Sequence of chain 1.A:
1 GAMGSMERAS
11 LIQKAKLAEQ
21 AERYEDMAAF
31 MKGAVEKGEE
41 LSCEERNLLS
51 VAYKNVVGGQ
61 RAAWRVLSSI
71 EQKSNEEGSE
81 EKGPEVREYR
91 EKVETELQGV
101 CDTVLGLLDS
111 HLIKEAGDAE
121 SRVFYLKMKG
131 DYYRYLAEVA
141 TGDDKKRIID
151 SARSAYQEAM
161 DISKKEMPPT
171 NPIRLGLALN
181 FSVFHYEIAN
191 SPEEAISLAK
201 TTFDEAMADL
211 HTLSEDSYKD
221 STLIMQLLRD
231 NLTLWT

This protein binds this small molecule.
Small molecule (SMILES): CC(C)[C@H](NC(=O)[C@@H](NC(=O)[C@H](C)NC(=O)[C@@H]1CCCN1C(=O)[C@@H](N)Cc1ccccc1)[C@@H](C)OP(=O)(O)O)C(=O)O

Binding-site contacts:
Ligand atom C contacts residue S1I1 of chain 1.C at 3.5 Å.
Ligand atom CB contacts residue ASN231 of chain 1.A at 3.5 Å.
Ligand atom O contacts residue VAL183 of chain 1.A at 3.5 Å.
Ligand atom O contacts residue ASN180 of chain 1.A at 3.5 Å (h-bond).
Ligand atom P contacts residue ARG61 of chain 1.A at 3.7 Å.
Ligand atom OXT contacts residue S1I1 of chain 1.C at 3.8 Å.
Ligand atom CG2 contacts residue S1I1 of chain 1.C at 3.7 Å.
Ligand atom O2P contacts residue ARG61 of chain 1.A at 2.9 Å (salt-bridge).
Ligand atom O contacts residue ASN231 of chain 1.A at 3.0 Å (h-bond).
Ligand atom O contacts residue S1I1 of chain 1.C at 2.9 Å.
Ligand atom C contacts residue LYS54 of chain 1.A at 3.6 Å.
Ligand atom CB contacts residue ASN180 of chain 1.A at 3.2 Å.
Ligand atom CA contacts residue LEU179 of chain 1.A at 3.8 Å (hydrophobic).
Ligand atom CB contacts residue TRP235 of chain 1.A at 3.9 Å (hydrophobic).
Ligand atom CG1 contacts residue LEU179 of chain 1.A at 3.8 Å (hydrophobic).
Ligand atom CG1 contacts residue GLY176 of chain 1.A at 3.5 Å.
Ligand atom O3P contacts residue ARG134 of chain 1.A at 2.9 Å (salt-bridge).
Ligand atom CA contacts residue ASN180 of chain 1.A at 3.2 Å.
Ligand atom CB contacts residue ASN231 of chain 1.A at 3.6 Å.
Ligand atom CA contacts residue ASN231 of chain 1.A at 3.6 Å.
Ligand atom C contacts residue ASN180 of chain 1.A at 3.6 Å.
Ligand atom N contacts residue ASN231 of chain 1.A at 2.9 Å (h-bond).
Ligand atom N contacts residue ASN180 of chain 1.A at 3.0 Å (h-bond).
Ligand atom O2P contacts residue ARG134 of chain 1.A at 2.8 Å (salt-bridge).
Ligand atom P contacts residue TYR135 of chain 1.A at 3.8 Å.
Ligand atom P contacts residue ARG134 of chain 1.A at 3.7 Å.
Ligand atom CG2 contacts residue ASN180 of chain 1.A at 3.6 Å.
Ligand atom CG2 contacts residue VAL183 of chain 1.A at 3.7 Å (hydrophobic).
Ligand atom C contacts residue ASN231 of chain 1.A at 3.7 Å.
Ligand atom CD2 contacts residue ARG65 of chain 1.A at 3.7 Å.
Ligand atom O contacts residue LYS127 of chain 1.A at 2.8 Å (salt-bridge).
Ligand atom CB contacts residue VAL183 of chain 1.A at 3.9 Å (hydrophobic).
Ligand atom CG2 contacts residue ARG134 of chain 1.A at 3.8 Å.
Ligand atom CG contacts residue VAL183 of chain 1.A at 3.9 Å (hydrophobic).
Ligand atom CA contacts residue ASN231 of chain 1.A at 3.8 Å.
Ligand atom OXT contacts residue LYS54 of chain 1.A at 3.1 Å.
Ligand atom O contacts residue LEU179 of chain 1.A at 3.5 Å.
Ligand atom O1P contacts residue ARG61 of chain 1.A at 2.9 Å (salt-bridge).
Ligand atom O3P contacts residue TYR135 of chain 1.A at 2.6 Å (h-bond).
Ligand atom CG1 contacts residue S1I1 of chain 1.C at 3.4 Å.